A protein and the small-molecule ligand that binds it are described below.
Small molecule (SMILES): O=C(Nc1cc(Br)c(O)c(Br)c1)c1ccccc1

Sequence of chain 2.A:
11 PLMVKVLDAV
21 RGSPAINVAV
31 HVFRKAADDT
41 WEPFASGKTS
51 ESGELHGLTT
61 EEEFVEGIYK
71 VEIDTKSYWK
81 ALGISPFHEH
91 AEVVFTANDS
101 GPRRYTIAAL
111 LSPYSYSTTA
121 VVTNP

Binding-site contacts:
Ligand atom OAA contacts residue LJ51 of chain 2.C at 1.4 Å (h-bond).
Ligand atom CAF contacts residue THR119 of chain 2.A at 3.8 Å.
Ligand atom CAK contacts residue LEU17 of chain 2.A at 3.7 Å (hydrophobic).
Ligand atom CAE contacts residue LJ51 of chain 2.C at 2.4 Å.
Ligand atom CAJ contacts residue LJ51 of chain 2.C at 0.6 Å.
Ligand atom CAH contacts residue LJ51 of chain 2.C at 2.0 Å.
Ligand atom CAF contacts residue SER117 of chain 2.A at 3.4 Å.
Ligand atom CAR contacts residue LJ51 of chain 2.C at 0.1 Å.
Ligand atom CAN contacts residue LJ51 of chain 2.C at 0.7 Å.
Ligand atom NAL contacts residue LJ51 of chain 2.C at 1.2 Å.
Ligand atom BRAC contacts residue LYS15 of chain 1.A at 3.4 Å.
Ligand atom CAE contacts residue SER117 of chain 2.A at 2.8 Å.
Ligand atom OAA contacts residue LEU17 of chain 2.A at 3.8 Å.
Ligand atom CAJ contacts residue ALA108 of chain 2.A at 3.8 Å (hydrophobic).
Ligand atom OAA contacts residue THR119 of chain 1.A at 3.7 Å.
Ligand atom OAA contacts residue ALA108 of chain 1.A at 3.6 Å.
Ligand atom CAO contacts residue LJ51 of chain 2.C at 0.4 Å.
Ligand atom CAG contacts residue SER117 of chain 2.A at 3.4 Å.
Ligand atom CAG contacts residue LEU110 of chain 1.A at 3.4 Å (hydrophobic).
Ligand atom CAR contacts residue LYS15 of chain 1.A at 3.5 Å.
Ligand atom CAO contacts residue LYS15 of chain 1.A at 3.8 Å.
Ligand atom CAG contacts residue LJ51 of chain 2.C at 1.4 Å.
Ligand atom CAF contacts residue LJ51 of chain 2.C at 2.8 Å.
Ligand atom CAQ contacts residue LJ51 of chain 2.C at 1.3 Å.
Ligand atom CAF contacts residue ALA108 of chain 2.A at 3.7 Å (hydrophobic).
Ligand atom CAI contacts residue LJ51 of chain 2.C at 0.3 Å.
Ligand atom BRAD contacts residue LJ51 of chain 2.C at 0.9 Å.
Ligand atom CAR contacts residue LYS15 of chain 2.A at 3.5 Å.
Ligand atom OAB contacts residue LYS15 of chain 1.A at 2.9 Å (salt-bridge).
Ligand atom CAM contacts residue LJ51 of chain 2.C at 0.6 Å.
Ligand atom CAE contacts residue LEU110 of chain 1.A at 3.7 Å (hydrophobic).
Ligand atom BRAC contacts residue LJ51 of chain 2.C at 0.9 Å.
Ligand atom CAO contacts residue LYS15 of chain 2.A at 3.9 Å.
Ligand atom CAP contacts residue LJ51 of chain 2.C at 0.4 Å.
Ligand atom CAJ contacts residue LEU17 of chain 1.A at 3.7 Å (hydrophobic).
Ligand atom CAH contacts residue ALA108 of chain 2.A at 3.8 Å (hydrophobic).
Ligand atom CAF contacts residue THR118 of chain 2.A at 3.9 Å.
Ligand atom OAB contacts residue LYS15 of chain 2.A at 2.8 Å (salt-bridge).
Ligand atom OAB contacts residue LJ51 of chain 2.C at 0.5 Å (h-bond).
Ligand atom CAK contacts residue LJ51 of chain 2.C at 0.6 Å.

Sequence of chain 1.A:
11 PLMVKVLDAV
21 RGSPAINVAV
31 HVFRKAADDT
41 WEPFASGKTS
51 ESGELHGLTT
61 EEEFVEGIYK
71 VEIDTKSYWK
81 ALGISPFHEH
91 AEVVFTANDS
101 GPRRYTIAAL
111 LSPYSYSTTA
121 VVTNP